Binding-site contacts:
Ligand atom C7 contacts residue GLN217 of chain 1.A at 3.3 Å.
Ligand atom N2 contacts residue ASN205 of chain 1.A at 2.9 Å (h-bond).
Ligand atom C8 contacts residue VAL215 of chain 1.A at 4.1 Å (hydrophobic).
Ligand atom C8 contacts residue ASN205 of chain 1.A at 4.4 Å.
Ligand atom O6 contacts residue SER208 of chain 1.A at 3.9 Å.
Ligand atom C1 contacts residue SER207 of chain 1.A at 4.1 Å.
Ligand atom C4 contacts residue ASN205 of chain 1.A at 4.1 Å.
Ligand atom C3 contacts residue ASN205 of chain 1.A at 3.7 Å.
Ligand atom C1 contacts residue ASN205 of chain 1.A at 1.5 Å.
Ligand atom O6 contacts residue LEU210 of chain 1.A at 4.0 Å.
Ligand atom C1 contacts residue SER208 of chain 1.A at 3.5 Å.
Ligand atom C5 contacts residue ASN205 of chain 1.A at 3.6 Å.
Ligand atom O7 contacts residue VAL215 of chain 1.A at 3.1 Å (h-bond).
Ligand atom O7 contacts residue MET213 of chain 1.A at 4.5 Å.
Ligand atom C7 contacts residue ASN205 of chain 1.A at 3.2 Å.
Ligand atom C6 contacts residue SER208 of chain 1.A at 3.4 Å.
Ligand atom C6 contacts residue TRP220 of chain 1.A at 4.3 Å (hydrophobic).
Ligand atom C5 contacts residue SER208 of chain 1.A at 3.5 Å.
Ligand atom C8 contacts residue GLN217 of chain 1.A at 3.8 Å.
Ligand atom C7 contacts residue ALA214 of chain 1.A at 4.3 Å (hydrophobic).
Ligand atom C2 contacts residue ASN205 of chain 1.A at 2.3 Å.
Ligand atom O7 contacts residue GLN217 of chain 1.A at 3.3 Å (h-bond).
Ligand atom O5 contacts residue SER208 of chain 1.A at 2.8 Å (h-bond).
Ligand atom O6 contacts residue TRP220 of chain 1.A at 4.1 Å.
Ligand atom O7 contacts residue ASN205 of chain 1.A at 3.1 Å (h-bond).
Ligand atom O5 contacts residue LEU212 of chain 1.A at 4.3 Å.
Ligand atom O7 contacts residue ALA214 of chain 1.A at 3.5 Å.
Ligand atom O5 contacts residue ASN205 of chain 1.A at 2.3 Å (h-bond).
Ligand atom C2 contacts residue GLN217 of chain 1.A at 4.2 Å.
Ligand atom C8 contacts residue ALA214 of chain 1.A at 4.1 Å (hydrophobic).
Ligand atom C7 contacts residue VAL215 of chain 1.A at 4.1 Å (hydrophobic).
Ligand atom O3 contacts residue GLN217 of chain 1.A at 3.1 Å (h-bond).
Ligand atom O6 contacts residue LEU212 of chain 1.A at 4.1 Å.
Ligand atom C3 contacts residue GLN217 of chain 1.A at 4.2 Å.
Ligand atom N2 contacts residue GLN217 of chain 1.A at 3.7 Å.

Sequence of chain 1.A:
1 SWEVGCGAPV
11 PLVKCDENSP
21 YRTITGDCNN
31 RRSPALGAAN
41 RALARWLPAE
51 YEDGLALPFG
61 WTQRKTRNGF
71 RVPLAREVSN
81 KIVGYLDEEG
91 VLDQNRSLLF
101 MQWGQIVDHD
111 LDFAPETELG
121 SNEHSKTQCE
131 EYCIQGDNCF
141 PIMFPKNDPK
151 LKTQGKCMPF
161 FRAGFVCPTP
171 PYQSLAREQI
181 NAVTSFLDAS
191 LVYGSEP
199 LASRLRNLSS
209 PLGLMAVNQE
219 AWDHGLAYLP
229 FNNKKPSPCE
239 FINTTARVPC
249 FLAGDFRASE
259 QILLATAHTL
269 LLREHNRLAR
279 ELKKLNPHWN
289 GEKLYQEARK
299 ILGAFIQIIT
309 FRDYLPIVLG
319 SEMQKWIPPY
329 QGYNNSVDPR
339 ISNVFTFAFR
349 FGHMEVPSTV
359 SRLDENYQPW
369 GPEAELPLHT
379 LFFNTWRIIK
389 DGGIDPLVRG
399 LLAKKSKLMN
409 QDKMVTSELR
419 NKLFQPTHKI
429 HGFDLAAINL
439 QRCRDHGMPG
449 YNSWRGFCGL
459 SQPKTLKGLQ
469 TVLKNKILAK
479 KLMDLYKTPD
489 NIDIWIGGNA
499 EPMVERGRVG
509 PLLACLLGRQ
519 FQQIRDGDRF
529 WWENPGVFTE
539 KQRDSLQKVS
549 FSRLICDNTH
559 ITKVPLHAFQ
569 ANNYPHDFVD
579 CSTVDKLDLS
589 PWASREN

The protein below binds the small molecule below.
Small molecule (SMILES): CC(=O)N[C@H]1[C@H](O[C@H]2[C@H](O)[C@@H](NC(C)=O)CO[C@@H]2CO)O[C@H](CO)[C@@H](O)[C@@H]1O